This protein binds this small molecule.
Small molecule (SMILES): CC(=O)N[C@H]1[C@H](O[C@H]2[C@H](O)[C@@H](NC(C)=O)CO[C@@H]2CO)O[C@H](CO)[C@@H](O)[C@@H]1O

Sequence of chain 1.C:
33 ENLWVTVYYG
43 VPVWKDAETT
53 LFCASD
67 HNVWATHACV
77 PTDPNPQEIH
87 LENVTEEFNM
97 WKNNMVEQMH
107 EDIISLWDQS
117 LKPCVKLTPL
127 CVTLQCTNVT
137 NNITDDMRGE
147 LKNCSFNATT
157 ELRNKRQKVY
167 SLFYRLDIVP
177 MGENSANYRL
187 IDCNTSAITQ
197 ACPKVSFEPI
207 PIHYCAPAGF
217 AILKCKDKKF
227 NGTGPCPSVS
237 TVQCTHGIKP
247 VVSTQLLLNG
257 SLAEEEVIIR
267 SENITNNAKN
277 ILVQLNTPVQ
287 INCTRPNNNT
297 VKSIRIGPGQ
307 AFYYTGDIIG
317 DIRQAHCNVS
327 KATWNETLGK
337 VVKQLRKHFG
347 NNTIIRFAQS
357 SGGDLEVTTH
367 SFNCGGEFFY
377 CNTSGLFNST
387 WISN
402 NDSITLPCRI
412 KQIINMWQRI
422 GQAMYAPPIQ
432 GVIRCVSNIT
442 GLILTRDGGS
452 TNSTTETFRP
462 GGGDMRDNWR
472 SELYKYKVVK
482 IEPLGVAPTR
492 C

Binding-site contacts:
Ligand atom O6 contacts residue SER380 of chain 1.C at 4.3 Å.
Ligand atom C8 contacts residue ASN378 of chain 1.C at 4.1 Å.
Ligand atom O7 contacts residue ASN378 of chain 1.C at 3.2 Å (h-bond).
Ligand atom N2 contacts residue ASN378 of chain 1.C at 3.0 Å (h-bond).
Ligand atom C7 contacts residue ASN378 of chain 1.C at 3.3 Å.
Ligand atom C5 contacts residue SER380 of chain 1.C at 4.4 Å.
Ligand atom O6 contacts residue NAG1 of chain 1.AA at 3.7 Å.
Ligand atom C8 contacts residue LEU361 of chain 1.C at 4.4 Å (hydrophobic).
Ligand atom C2 contacts residue ASN378 of chain 1.C at 2.5 Å.
Ligand atom C3 contacts residue ASN378 of chain 1.C at 3.9 Å.
Ligand atom C1 contacts residue ASN378 of chain 1.C at 1.5 Å.
Ligand atom C8 contacts residue THR364 of chain 1.C at 3.6 Å.
Ligand atom C8 contacts residue THR365 of chain 1.C at 3.5 Å.
Ligand atom C1 contacts residue SER380 of chain 1.C at 3.8 Å.
Ligand atom C4 contacts residue ASN378 of chain 1.C at 4.3 Å.
Ligand atom O5 contacts residue SER380 of chain 1.C at 3.8 Å.
Ligand atom O5 contacts residue ASN378 of chain 1.C at 2.4 Å (h-bond).
Ligand atom C5 contacts residue ASN378 of chain 1.C at 3.8 Å.